Binding-site contacts:
Ligand atom C3 contacts residue ASN27 of chain 1.B at 3.8 Å.
Ligand atom O5 contacts residue ASN27 of chain 1.B at 2.5 Å (h-bond).
Ligand atom O6 contacts residue ASN27 of chain 1.B at 3.6 Å.
Ligand atom C2 contacts residue ASN27 of chain 1.B at 2.5 Å.
Ligand atom C6 contacts residue ASN27 of chain 1.B at 4.4 Å.
Ligand atom C1 contacts residue ASN27 of chain 1.B at 1.4 Å.
Ligand atom O7 contacts residue ASN27 of chain 1.B at 4.3 Å.
Ligand atom C5 contacts residue ASN27 of chain 1.B at 3.7 Å.
Ligand atom N2 contacts residue ASN27 of chain 1.B at 2.9 Å (h-bond).
Ligand atom C4 contacts residue ASN27 of chain 1.B at 4.3 Å.
Ligand atom C7 contacts residue ASN27 of chain 1.B at 3.4 Å.
Ligand atom C8 contacts residue ASN27 of chain 1.B at 3.7 Å.

A protein and the small-molecule ligand that binds it are described below.
Small molecule (SMILES): CC(=O)N[C@@H]1[C@@H](O)[C@H](O)[C@@H](CO)O[C@H]1O

Sequence of chain 1.B:
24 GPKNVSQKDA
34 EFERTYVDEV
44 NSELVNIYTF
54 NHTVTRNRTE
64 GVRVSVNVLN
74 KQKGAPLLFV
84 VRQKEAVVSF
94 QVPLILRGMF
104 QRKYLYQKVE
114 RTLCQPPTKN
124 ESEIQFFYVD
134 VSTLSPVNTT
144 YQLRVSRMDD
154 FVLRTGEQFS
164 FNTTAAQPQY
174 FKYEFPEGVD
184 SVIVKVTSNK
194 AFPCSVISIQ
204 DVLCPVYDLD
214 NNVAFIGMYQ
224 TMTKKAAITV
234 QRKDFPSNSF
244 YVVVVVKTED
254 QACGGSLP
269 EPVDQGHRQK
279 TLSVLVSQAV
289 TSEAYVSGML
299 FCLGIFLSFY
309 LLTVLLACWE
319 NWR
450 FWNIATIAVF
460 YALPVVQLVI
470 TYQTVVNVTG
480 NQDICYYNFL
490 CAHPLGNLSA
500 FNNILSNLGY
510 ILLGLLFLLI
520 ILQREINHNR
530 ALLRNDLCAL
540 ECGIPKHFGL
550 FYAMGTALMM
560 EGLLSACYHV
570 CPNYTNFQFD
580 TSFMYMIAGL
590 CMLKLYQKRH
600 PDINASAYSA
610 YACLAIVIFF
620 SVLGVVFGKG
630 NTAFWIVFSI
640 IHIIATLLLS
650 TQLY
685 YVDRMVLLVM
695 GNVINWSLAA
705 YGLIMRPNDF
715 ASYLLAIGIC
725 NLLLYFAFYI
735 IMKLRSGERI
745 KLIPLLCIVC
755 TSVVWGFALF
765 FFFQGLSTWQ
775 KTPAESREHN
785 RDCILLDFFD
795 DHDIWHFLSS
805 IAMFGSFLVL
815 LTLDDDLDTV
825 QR